Sequence of chain 1.A:
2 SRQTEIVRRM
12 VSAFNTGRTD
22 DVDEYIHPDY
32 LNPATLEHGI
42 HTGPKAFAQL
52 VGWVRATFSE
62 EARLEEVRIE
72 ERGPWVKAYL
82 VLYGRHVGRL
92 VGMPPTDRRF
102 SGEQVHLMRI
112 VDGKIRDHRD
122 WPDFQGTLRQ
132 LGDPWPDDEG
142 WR

Sequence of chain 2.A:
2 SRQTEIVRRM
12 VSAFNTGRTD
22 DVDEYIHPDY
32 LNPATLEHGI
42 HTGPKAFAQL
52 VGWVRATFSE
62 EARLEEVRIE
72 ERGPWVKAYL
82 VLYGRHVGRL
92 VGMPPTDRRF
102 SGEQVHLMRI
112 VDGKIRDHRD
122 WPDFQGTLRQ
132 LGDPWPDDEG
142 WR

Binding-site contacts:
Ligand atom C17 contacts residue PHE125 of chain 1.A at 3.8 Å (hydrophobic).
Ligand atom C15 contacts residue LEU65 of chain 1.A at 3.9 Å (hydrophobic).
Ligand atom C16 contacts residue LEU91 of chain 1.A at 3.8 Å (hydrophobic).
Ligand atom O17 contacts residue LEU83 of chain 1.A at 3.7 Å.
Ligand atom C7 contacts residue TRP54 of chain 1.A at 3.7 Å (hydrophobic).
Ligand atom C1 contacts residue THR128 of chain 1.A at 3.8 Å.
Ligand atom C12 contacts residue PHE59 of chain 1.A at 3.6 Å (hydrophobic).
Ligand atom O19 contacts residue TRP122 of chain 2.A at 3.4 Å (h-bond).
Ligand atom C15 contacts residue GLN105 of chain 1.A at 3.4 Å.
Ligand atom C5 contacts residue PHE125 of chain 1.A at 3.4 Å (hydrophobic).
Ligand atom C19 contacts residue TRP54 of chain 1.A at 3.7 Å (hydrophobic).
Ligand atom C9 contacts residue ASP121 of chain 1.A at 3.6 Å.
Ligand atom C2 contacts residue LEU91 of chain 1.A at 3.6 Å (hydrophobic).
Ligand atom C17 contacts residue TRP54 of chain 1.A at 3.9 Å (hydrophobic).
Ligand atom C8 contacts residue ASP121 of chain 1.A at 3.7 Å.
Ligand atom C13 contacts residue LEU51 of chain 1.A at 3.7 Å (hydrophobic).
Ligand atom C20 contacts residue TRP54 of chain 1.A at 3.5 Å (hydrophobic).
Ligand atom O17 contacts residue GLN105 of chain 1.A at 2.5 Å (h-bond).
Ligand atom C21 contacts residue PHE125 of chain 1.A at 3.7 Å (hydrophobic).
Ligand atom O16 contacts residue VAL55 of chain 1.A at 3.5 Å.
Ligand atom O21 contacts residue TRP54 of chain 1.A at 3.9 Å.
Ligand atom O20 contacts residue PHE125 of chain 1.A at 3.7 Å.
Ligand atom C14 contacts residue GLN105 of chain 1.A at 3.5 Å.
Ligand atom C3 contacts residue LEU91 of chain 1.A at 3.7 Å (hydrophobic).
Ligand atom C8 contacts residue LEU51 of chain 1.A at 3.4 Å (hydrophobic).
Ligand atom C11 contacts residue PRO123 of chain 1.A at 3.6 Å (hydrophobic).
Ligand atom C1 contacts residue LEU91 of chain 1.A at 3.9 Å (hydrophobic).
Ligand atom C11 contacts residue PHE59 of chain 1.A at 3.9 Å (hydrophobic).
Ligand atom C4 contacts residue PHE125 of chain 1.A at 3.6 Å (hydrophobic).
Ligand atom C16 contacts residue PHE125 of chain 1.A at 3.5 Å (hydrophobic).
Ligand atom O19 contacts residue VAL92 of chain 1.A at 3.4 Å.
Ligand atom C4 contacts residue LEU91 of chain 1.A at 3.9 Å (hydrophobic).
Ligand atom O18 contacts residue PRO123 of chain 1.A at 3.8 Å.
Ligand atom O18 contacts residue PHE59 of chain 1.A at 3.4 Å.
Ligand atom C9 contacts residue LEU51 of chain 1.A at 3.9 Å (hydrophobic).
Ligand atom C6 contacts residue TRP54 of chain 1.A at 3.6 Å (hydrophobic).
Ligand atom O16 contacts residue GLN105 of chain 1.A at 3.9 Å.
Ligand atom O22 contacts residue ALA35 of chain 1.A at 3.7 Å.
Ligand atom C18 contacts residue PRO123 of chain 1.A at 3.8 Å (hydrophobic).
Ligand atom C10 contacts residue ASP121 of chain 1.A at 3.8 Å.

A small-molecule ligand and the protein it binds are described below.
Small molecule (SMILES): COC(=O)C1=C(C)CC(=O)c2c1cc1c(c2O)C(=O)c2c(O)cccc2C1=O